Sequence of chain 1.D:
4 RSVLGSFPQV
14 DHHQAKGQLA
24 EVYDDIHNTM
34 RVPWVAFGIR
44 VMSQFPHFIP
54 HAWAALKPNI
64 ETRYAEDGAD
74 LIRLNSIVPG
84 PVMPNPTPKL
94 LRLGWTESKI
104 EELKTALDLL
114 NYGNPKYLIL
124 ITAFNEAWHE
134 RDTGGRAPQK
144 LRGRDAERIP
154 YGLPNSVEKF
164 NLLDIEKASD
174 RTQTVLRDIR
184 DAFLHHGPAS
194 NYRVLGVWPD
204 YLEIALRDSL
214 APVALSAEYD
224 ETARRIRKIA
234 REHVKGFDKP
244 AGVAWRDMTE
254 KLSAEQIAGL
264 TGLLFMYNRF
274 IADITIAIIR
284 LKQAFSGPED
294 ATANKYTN

Binding-site contacts:
Ligand atom O contacts residue ALA192 of chain 1.D at 3.2 Å.
Ligand atom C contacts residue TRP37 of chain 1.D at 4.0 Å (hydrophobic).
Ligand atom O contacts residue PHE273 of chain 1.D at 4.0 Å.
Ligand atom OXT contacts residue SER193 of chain 1.D at 3.2 Å (h-bond).
Ligand atom O contacts residue SER193 of chain 1.D at 3.1 Å (h-bond).
Ligand atom CA contacts residue PHE40 of chain 1.D at 3.7 Å (hydrophobic).
Ligand atom CA contacts residue PHE273 of chain 1.D at 4.3 Å (hydrophobic).
Ligand atom CM contacts residue ILE274 of chain 1.D at 3.2 Å (hydrophobic).
Ligand atom BR contacts residue PHE40 of chain 1.D at 3.2 Å.
Ligand atom CB contacts residue ILE274 of chain 1.D at 3.5 Å (hydrophobic).
Ligand atom OXT contacts residue ASN194 of chain 1.D at 4.0 Å.
Ligand atom CB contacts residue ALA39 of chain 1.D at 3.3 Å (hydrophobic).
Ligand atom O contacts residue PHE40 of chain 1.D at 3.5 Å.
Ligand atom CB contacts residue PHE40 of chain 1.D at 4.1 Å (hydrophobic).
Ligand atom C contacts residue ASN194 of chain 1.D at 4.1 Å.
Ligand atom O contacts residue ASN194 of chain 1.D at 3.6 Å.
Ligand atom BR contacts residue TYR270 of chain 1.D at 3.6 Å.
Ligand atom C contacts residue ALA192 of chain 1.D at 4.4 Å (hydrophobic).
Ligand atom OXT contacts residue ALA39 of chain 1.D at 3.4 Å.
Ligand atom OXT contacts residue TRP37 of chain 1.D at 2.8 Å (h-bond).
Ligand atom C contacts residue PHE40 of chain 1.D at 3.4 Å (hydrophobic).
Ligand atom C contacts residue SER193 of chain 1.D at 3.6 Å.
Ligand atom CB contacts residue TYR120 of chain 1.D at 4.3 Å (hydrophobic).
Ligand atom CM contacts residue PHE273 of chain 1.D at 3.3 Å (hydrophobic).
Ligand atom BR contacts residue ALA39 of chain 1.D at 4.0 Å.
Ligand atom CA contacts residue ILE274 of chain 1.D at 3.9 Å (hydrophobic).
Ligand atom OXT contacts residue PHE40 of chain 1.D at 3.2 Å (h-bond).
Ligand atom C contacts residue ALA39 of chain 1.D at 4.1 Å (hydrophobic).
Ligand atom BR contacts residue GLY41 of chain 1.D at 2.7 Å.
Ligand atom BR contacts residue PHE273 of chain 1.D at 4.2 Å.
Ligand atom CA contacts residue ALA39 of chain 1.D at 4.2 Å (hydrophobic).
Ligand atom CA contacts residue GLY41 of chain 1.D at 4.0 Å.
Ligand atom BR contacts residue ILE274 of chain 1.D at 4.2 Å.

A protein and the small-molecule ligand that binds it are described below.
Small molecule (SMILES): CC(C)(Br)C(=O)O